The protein below binds the small molecule below.
Small molecule (SMILES): CC(=O)[C@H]1O[C@@H](OC2=CCC(/C=C(\C)C(=O)N[C@@H]3[C@H](O)[C@@H](O)[C@H]4OCO[C@H]4[C@@H]3O)=CC2=O)[C@@H](O)[C@@H]1O

Binding-site contacts:
Ligand atom O6 contacts residue ERY1 of chain 1.RIC at 3.4 Å (h-bond).
Ligand atom O2 contacts residue ERY1 of chain 1.RIC at 4.0 Å.
Ligand atom C11 contacts residue ERY1 of chain 1.RIC at 4.2 Å.